This small molecule binds to this protein.
Small molecule (SMILES): CC(=O)N[C@H]1[C@H](O[C@H]2[C@H](O)[C@@H](NC(C)=O)CO[C@@H]2CO)O[C@H](CO)[C@@H](O)[C@@H]1O

Binding-site contacts:
Ligand atom C8 contacts residue ASN1130 of chain 1.C at 3.5 Å.
Ligand atom C8 contacts residue ASN1131 of chain 1.C at 4.4 Å.
Ligand atom C4 contacts residue ASN1130 of chain 1.C at 4.2 Å.
Ligand atom N2 contacts residue ASN1130 of chain 1.C at 2.9 Å (h-bond).
Ligand atom C3 contacts residue ASN1130 of chain 1.C at 3.8 Å.
Ligand atom C7 contacts residue ASN1130 of chain 1.C at 3.0 Å.
Ligand atom C5 contacts residue ASN1130 of chain 1.C at 3.6 Å.
Ligand atom O5 contacts residue ASN1130 of chain 1.C at 2.3 Å (h-bond).
Ligand atom O7 contacts residue ASN1130 of chain 1.C at 3.2 Å (h-bond).
Ligand atom C2 contacts residue ASN1130 of chain 1.C at 2.4 Å.
Ligand atom C1 contacts residue ASN1130 of chain 1.C at 1.4 Å.

Sequence of chain 1.C:
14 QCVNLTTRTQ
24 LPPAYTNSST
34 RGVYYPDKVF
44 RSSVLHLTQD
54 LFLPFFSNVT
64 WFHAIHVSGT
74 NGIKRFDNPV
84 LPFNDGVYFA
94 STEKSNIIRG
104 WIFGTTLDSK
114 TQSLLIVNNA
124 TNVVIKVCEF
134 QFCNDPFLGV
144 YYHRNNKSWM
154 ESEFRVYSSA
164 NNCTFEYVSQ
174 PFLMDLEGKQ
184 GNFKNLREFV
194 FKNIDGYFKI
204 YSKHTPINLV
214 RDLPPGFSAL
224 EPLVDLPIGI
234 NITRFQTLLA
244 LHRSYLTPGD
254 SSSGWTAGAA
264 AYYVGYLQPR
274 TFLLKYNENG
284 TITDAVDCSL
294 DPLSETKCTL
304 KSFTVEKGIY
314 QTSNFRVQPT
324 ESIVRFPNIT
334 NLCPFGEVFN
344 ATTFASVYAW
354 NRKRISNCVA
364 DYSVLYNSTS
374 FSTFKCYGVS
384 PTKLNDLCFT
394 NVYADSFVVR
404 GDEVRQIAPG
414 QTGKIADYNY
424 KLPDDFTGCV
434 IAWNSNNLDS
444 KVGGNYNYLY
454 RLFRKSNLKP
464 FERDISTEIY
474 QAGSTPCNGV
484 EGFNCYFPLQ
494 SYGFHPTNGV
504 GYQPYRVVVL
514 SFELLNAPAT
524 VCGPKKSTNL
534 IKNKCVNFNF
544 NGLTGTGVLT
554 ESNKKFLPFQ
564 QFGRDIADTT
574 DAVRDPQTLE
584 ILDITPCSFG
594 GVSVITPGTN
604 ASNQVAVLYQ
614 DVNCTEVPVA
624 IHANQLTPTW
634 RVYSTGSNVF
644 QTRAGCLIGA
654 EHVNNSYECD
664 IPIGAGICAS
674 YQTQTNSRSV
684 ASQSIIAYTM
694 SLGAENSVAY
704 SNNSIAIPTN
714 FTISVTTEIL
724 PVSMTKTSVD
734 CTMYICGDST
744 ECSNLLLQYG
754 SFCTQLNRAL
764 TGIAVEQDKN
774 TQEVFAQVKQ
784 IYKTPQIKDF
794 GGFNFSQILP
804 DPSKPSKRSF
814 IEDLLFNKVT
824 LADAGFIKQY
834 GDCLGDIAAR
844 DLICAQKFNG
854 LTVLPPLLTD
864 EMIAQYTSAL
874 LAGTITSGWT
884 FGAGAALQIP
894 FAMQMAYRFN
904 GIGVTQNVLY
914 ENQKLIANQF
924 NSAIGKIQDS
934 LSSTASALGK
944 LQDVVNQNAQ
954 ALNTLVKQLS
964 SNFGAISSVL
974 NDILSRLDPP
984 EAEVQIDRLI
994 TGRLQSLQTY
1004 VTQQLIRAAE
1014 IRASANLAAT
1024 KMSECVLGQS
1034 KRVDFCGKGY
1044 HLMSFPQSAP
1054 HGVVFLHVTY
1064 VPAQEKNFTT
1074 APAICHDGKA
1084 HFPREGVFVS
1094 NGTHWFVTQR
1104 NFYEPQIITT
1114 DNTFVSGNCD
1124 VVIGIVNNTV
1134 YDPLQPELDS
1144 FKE